Binding-site contacts:
Ligand atom C8 contacts residue SER766 of chain 1.A at 4.4 Å.
Ligand atom C1 contacts residue ASN771 of chain 1.A at 1.5 Å.
Ligand atom C5 contacts residue MET470 of chain 1.A at 4.5 Å (hydrophobic).
Ligand atom O3 contacts residue MET470 of chain 1.A at 3.8 Å.
Ligand atom O5 contacts residue ASN771 of chain 1.A at 2.4 Å (h-bond).
Ligand atom C2 contacts residue MET470 of chain 1.A at 3.9 Å (hydrophobic).
Ligand atom O7 contacts residue TRP768 of chain 1.A at 3.9 Å.
Ligand atom C3 contacts residue ASN771 of chain 1.A at 3.9 Å.
Ligand atom C8 contacts residue TRP768 of chain 1.A at 3.5 Å (hydrophobic).
Ligand atom C8 contacts residue LYS769 of chain 1.A at 4.0 Å.
Ligand atom C8 contacts residue GLN770 of chain 1.A at 4.1 Å.
Ligand atom C7 contacts residue TRP768 of chain 1.A at 4.3 Å (hydrophobic).
Ligand atom C7 contacts residue PRO767 of chain 1.A at 2.2 Å (hydrophobic).
Ligand atom C7 contacts residue ASN771 of chain 1.A at 4.0 Å.
Ligand atom N2 contacts residue ASN771 of chain 1.A at 3.0 Å (h-bond).
Ligand atom C4 contacts residue ASN771 of chain 1.A at 4.3 Å.
Ligand atom N2 contacts residue PRO767 of chain 1.A at 3.4 Å (h-bond).
Ligand atom C8 contacts residue PRO767 of chain 1.A at 1.4 Å (hydrophobic).
Ligand atom C3 contacts residue MET470 of chain 1.A at 4.0 Å (hydrophobic).
Ligand atom O7 contacts residue MET470 of chain 1.A at 4.0 Å.
Ligand atom O5 contacts residue MET470 of chain 1.A at 4.2 Å.
Ligand atom O7 contacts residue PRO767 of chain 1.A at 2.5 Å (h-bond).
Ligand atom C8 contacts residue ASN771 of chain 1.A at 4.2 Å.
Ligand atom C5 contacts residue ASN771 of chain 1.A at 3.6 Å.
Ligand atom C4 contacts residue MET470 of chain 1.A at 3.8 Å (hydrophobic).
Ligand atom C2 contacts residue ASN771 of chain 1.A at 2.6 Å.

The protein below binds the small molecule below.
Small molecule (SMILES): CC(=O)N[C@@H]1[C@@H](O)[C@H](O)[C@@H](CO)O[C@H]1O

Sequence of chain 1.A:
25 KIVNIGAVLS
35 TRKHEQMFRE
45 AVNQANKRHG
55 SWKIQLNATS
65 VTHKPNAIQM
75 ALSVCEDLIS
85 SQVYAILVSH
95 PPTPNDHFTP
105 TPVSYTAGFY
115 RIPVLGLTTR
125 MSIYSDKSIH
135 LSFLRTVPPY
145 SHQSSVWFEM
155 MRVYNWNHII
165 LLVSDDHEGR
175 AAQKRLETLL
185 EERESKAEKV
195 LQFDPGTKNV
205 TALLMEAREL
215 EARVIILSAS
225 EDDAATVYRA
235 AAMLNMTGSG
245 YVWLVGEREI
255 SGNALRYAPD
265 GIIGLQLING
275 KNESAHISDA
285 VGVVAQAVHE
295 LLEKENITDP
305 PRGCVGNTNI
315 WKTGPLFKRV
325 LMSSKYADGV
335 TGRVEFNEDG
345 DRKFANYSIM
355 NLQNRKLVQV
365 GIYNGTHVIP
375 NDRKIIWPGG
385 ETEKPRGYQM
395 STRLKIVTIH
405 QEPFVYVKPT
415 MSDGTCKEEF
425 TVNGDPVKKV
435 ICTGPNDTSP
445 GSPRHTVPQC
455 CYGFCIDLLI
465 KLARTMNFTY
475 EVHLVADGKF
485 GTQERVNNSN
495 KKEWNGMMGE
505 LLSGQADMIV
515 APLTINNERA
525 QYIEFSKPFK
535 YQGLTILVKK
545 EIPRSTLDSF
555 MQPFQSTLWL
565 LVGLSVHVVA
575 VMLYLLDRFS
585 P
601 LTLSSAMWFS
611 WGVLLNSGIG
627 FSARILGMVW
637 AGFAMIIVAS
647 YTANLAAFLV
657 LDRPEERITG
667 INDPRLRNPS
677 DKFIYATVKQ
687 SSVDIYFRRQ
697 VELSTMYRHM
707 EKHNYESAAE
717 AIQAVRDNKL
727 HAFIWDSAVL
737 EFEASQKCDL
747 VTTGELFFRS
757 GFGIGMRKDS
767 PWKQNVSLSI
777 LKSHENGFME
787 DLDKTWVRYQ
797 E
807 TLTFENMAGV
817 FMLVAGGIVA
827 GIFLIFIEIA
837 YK